Binding-site contacts:
Ligand atom C19 contacts residue ILE105 of chain 1.A at 4.2 Å (hydrophobic).
Ligand atom C3 contacts residue ALA97 of chain 1.A at 4.5 Å (hydrophobic).
Ligand atom C16 contacts residue TRD1 of chain 1.W at 3.9 Å.
Ligand atom C11 contacts residue ER01 of chain 1.X at 3.8 Å.
Ligand atom C2 contacts residue ALA97 of chain 1.A at 4.2 Å (hydrophobic).
Ligand atom O1 contacts residue GLN188 of chain 1.A at 4.2 Å.
Ligand atom C18 contacts residue PHE104 of chain 1.A at 4.0 Å (hydrophobic).
Ligand atom C5 contacts residue GLY101 of chain 1.A at 3.8 Å.
Ligand atom C18 contacts residue ILE105 of chain 1.A at 3.2 Å (hydrophobic).
Ligand atom C19 contacts residue CYS102 of chain 1.A at 4.4 Å (hydrophobic).
Ligand atom C21 contacts residue ER01 of chain 1.X at 3.7 Å.
Ligand atom C6 contacts residue GLY101 of chain 1.A at 3.8 Å.
Ligand atom C27 contacts residue ER01 of chain 1.X at 4.4 Å.
Ligand atom C1 contacts residue ER01 of chain 1.X at 3.3 Å.
Ligand atom C2 contacts residue PHE95 of chain 1.A at 4.4 Å (hydrophobic).
Ligand atom C7 contacts residue TRD1 of chain 1.W at 4.2 Å.
Ligand atom C6 contacts residue TRD1 of chain 1.W at 3.9 Å.
Ligand atom O1 contacts residue ALA98 of chain 1.A at 3.0 Å (h-bond).
Ligand atom C4 contacts residue GLY101 of chain 1.A at 3.9 Å.
Ligand atom C19 contacts residue GLY101 of chain 1.A at 3.8 Å.
Ligand atom C2 contacts residue ER01 of chain 1.X at 3.5 Å.
Ligand atom C21 contacts residue PHE87 of chain 1.A at 4.2 Å (hydrophobic).
Ligand atom C27 contacts residue LEU83 of chain 1.A at 4.2 Å (hydrophobic).
Ligand atom C18 contacts residue PHE87 of chain 1.A at 4.2 Å (hydrophobic).
Ligand atom C19 contacts residue PHE95 of chain 1.A at 4.4 Å (hydrophobic).
Ligand atom C12 contacts residue ER01 of chain 1.X at 3.9 Å.
Ligand atom C23 contacts residue ER01 of chain 1.X at 4.3 Å.
Ligand atom C15 contacts residue TRD1 of chain 1.W at 3.6 Å.
Ligand atom C3 contacts residue ALA98 of chain 1.A at 4.0 Å (hydrophobic).
Ligand atom O1 contacts residue ER01 of chain 1.X at 4.2 Å.
Ligand atom C4 contacts residue ALA98 of chain 1.A at 4.0 Å (hydrophobic).
Ligand atom O1 contacts residue ALA97 of chain 1.A at 3.5 Å.

This protein binds this small molecule.
Small molecule (SMILES): CC(C)CCC[C@@H](C)[C@H]1CC[C@H]2[C@@H]3CC=C4C[C@@H](O)CC[C@]4(C)[C@H]3CC[C@]12C

Sequence of chain 1.A:
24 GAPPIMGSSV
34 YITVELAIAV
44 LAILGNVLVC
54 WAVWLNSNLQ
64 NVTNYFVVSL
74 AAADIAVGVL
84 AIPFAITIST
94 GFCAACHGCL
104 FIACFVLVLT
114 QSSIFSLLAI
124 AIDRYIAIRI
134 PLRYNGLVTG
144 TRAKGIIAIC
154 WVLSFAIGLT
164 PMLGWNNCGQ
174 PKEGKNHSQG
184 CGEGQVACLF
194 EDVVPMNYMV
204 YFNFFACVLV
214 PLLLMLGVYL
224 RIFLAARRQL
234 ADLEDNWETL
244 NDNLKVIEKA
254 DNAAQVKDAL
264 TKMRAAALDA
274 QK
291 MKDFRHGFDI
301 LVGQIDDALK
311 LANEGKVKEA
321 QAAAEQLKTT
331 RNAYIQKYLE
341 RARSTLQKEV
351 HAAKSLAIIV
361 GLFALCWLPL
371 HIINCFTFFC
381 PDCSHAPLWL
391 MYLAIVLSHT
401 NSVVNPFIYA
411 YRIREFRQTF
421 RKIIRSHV